Sequence of chain 1.C:
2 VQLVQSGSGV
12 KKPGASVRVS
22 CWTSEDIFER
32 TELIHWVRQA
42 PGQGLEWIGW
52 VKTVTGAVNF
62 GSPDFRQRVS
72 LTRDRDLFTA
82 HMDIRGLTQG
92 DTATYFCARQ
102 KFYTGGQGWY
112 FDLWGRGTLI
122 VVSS

Binding-site contacts:
Ligand atom C2 contacts residue ASN255 of chain 1.A at 2.6 Å.
Ligand atom O3 contacts residue GLY29 of chain 1.D at 3.5 Å.
Ligand atom O5 contacts residue GLY66 of chain 1.D at 3.8 Å.
Ligand atom O2 contacts residue TYR28 of chain 1.D at 4.2 Å.
Ligand atom O2 contacts residue PHE65 of chain 1.D at 4.2 Å.
Ligand atom O2 contacts residue GLY66 of chain 1.D at 3.8 Å.
Ligand atom C4 contacts residue ASN255 of chain 1.A at 4.3 Å.
Ligand atom O4 contacts residue TYR28 of chain 1.D at 4.3 Å.
Ligand atom C2 contacts residue GLY107 of chain 1.C at 4.3 Å.
Ligand atom C8 contacts residue GLN108 of chain 1.C at 3.8 Å.
Ligand atom O5 contacts residue HIS30 of chain 1.D at 4.3 Å.
Ligand atom C3 contacts residue ASN255 of chain 1.A at 3.9 Å.
Ligand atom C7 contacts residue GLY107 of chain 1.C at 3.5 Å.
Ligand atom N2 contacts residue ASN255 of chain 1.A at 3.0 Å (h-bond).
Ligand atom C3 contacts residue HIS30 of chain 1.D at 3.8 Å.
Ligand atom C1 contacts residue GLY66 of chain 1.D at 3.8 Å.
Ligand atom O7 contacts residue ASN255 of chain 1.A at 4.4 Å.
Ligand atom N2 contacts residue HIS30 of chain 1.D at 4.0 Å.
Ligand atom C2 contacts residue THR257 of chain 1.A at 4.4 Å.
Ligand atom O7 contacts residue GLY29 of chain 1.D at 3.4 Å.
Ligand atom O3 contacts residue HIS30 of chain 1.D at 3.1 Å.
Ligand atom C1 contacts residue ASN255 of chain 1.A at 1.5 Å.
Ligand atom C7 contacts residue GLY29 of chain 1.D at 4.4 Å.
Ligand atom C6 contacts residue HIS30 of chain 1.D at 4.4 Å.
Ligand atom C7 contacts residue ASN255 of chain 1.A at 3.9 Å.
Ligand atom C8 contacts residue HIS30 of chain 1.D at 3.5 Å.
Ligand atom O7 contacts residue THR257 of chain 1.A at 4.4 Å.
Ligand atom C8 contacts residue GLY107 of chain 1.C at 3.1 Å.
Ligand atom O5 contacts residue ASN255 of chain 1.A at 2.4 Å (h-bond).
Ligand atom O6 contacts residue HIS30 of chain 1.D at 4.4 Å.
Ligand atom N2 contacts residue GLY107 of chain 1.C at 3.1 Å (h-bond).
Ligand atom C8 contacts residue LEU89 of chain 1.D at 4.1 Å (hydrophobic).
Ligand atom C2 contacts residue GLY66 of chain 1.D at 4.3 Å.
Ligand atom O7 contacts residue HIS30 of chain 1.D at 3.1 Å (h-bond).
Ligand atom C7 contacts residue HIS30 of chain 1.D at 3.7 Å.
Ligand atom C5 contacts residue ASN255 of chain 1.A at 3.8 Å.
Ligand atom C8 contacts residue GLY109 of chain 1.C at 3.5 Å.
Ligand atom C1 contacts residue THR257 of chain 1.A at 4.4 Å.

Sequence of chain 1.D:
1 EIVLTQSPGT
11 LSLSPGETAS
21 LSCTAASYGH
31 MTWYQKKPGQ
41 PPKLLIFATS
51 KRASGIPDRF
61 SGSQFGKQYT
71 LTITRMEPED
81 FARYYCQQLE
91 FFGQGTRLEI

This small molecule binds to this protein.
Small molecule (SMILES): CC(=O)N[C@H]1[C@H](O[C@H]2[C@H](O)[C@@H](NC(C)=O)CO[C@@H]2CO)O[C@H](CO)[C@@H](O[C@@H]2O[C@H](CO[C@H]3O[C@H](CO)[C@@H](O)[C@H](O)[C@@H]3O)[C@@H](O)[C@H](O[C@H]3O[C@H](CO)[C@@H](O)[C@H](O)[C@@H]3O)[C@@H]2O)[C@@H]1O

Sequence of chain 1.A:
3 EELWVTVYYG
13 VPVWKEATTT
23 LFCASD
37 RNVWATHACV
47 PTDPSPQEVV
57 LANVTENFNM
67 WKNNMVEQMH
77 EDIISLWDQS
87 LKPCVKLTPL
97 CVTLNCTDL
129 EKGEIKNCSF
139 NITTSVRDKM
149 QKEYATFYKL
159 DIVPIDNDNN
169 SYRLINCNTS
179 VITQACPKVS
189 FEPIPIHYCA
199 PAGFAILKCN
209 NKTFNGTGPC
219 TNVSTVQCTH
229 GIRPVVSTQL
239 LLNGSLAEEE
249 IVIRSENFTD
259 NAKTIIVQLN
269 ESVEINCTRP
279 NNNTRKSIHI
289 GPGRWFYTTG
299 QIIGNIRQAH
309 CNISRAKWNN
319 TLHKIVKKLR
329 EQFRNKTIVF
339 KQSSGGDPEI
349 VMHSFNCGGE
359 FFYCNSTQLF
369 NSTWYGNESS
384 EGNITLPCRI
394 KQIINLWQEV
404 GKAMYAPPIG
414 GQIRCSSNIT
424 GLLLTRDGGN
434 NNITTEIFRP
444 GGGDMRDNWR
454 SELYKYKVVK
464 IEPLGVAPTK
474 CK